Binding-site contacts:
Ligand atom C28 contacts residue LEU136 of chain 1.A at 3.7 Å (hydrophobic).
Ligand atom C1 contacts residue LYS69 of chain 1.A at 3.4 Å.
Ligand atom O3 contacts residue LYS69 of chain 1.A at 3.7 Å.
Ligand atom C23 contacts residue ILE147 of chain 1.A at 3.6 Å (hydrophobic).
Ligand atom C23 contacts residue ARG94 of chain 1.A at 3.8 Å.
Ligand atom C7 contacts residue GLY90 of chain 1.A at 3.5 Å.
Ligand atom C32 contacts residue SER95 of chain 1.A at 3.3 Å.
Ligand atom O18 contacts residue LYS69 of chain 1.A at 3.1 Å.
Ligand atom O21 contacts residue CYS91 of chain 1.A at 3.4 Å (h-bond).
Ligand atom O21 contacts residue ILE147 of chain 1.A at 3.8 Å.
Ligand atom C22 contacts residue LEU159 of chain 1.A at 3.5 Å (hydrophobic).
Ligand atom C8 contacts residue GLY90 of chain 1.A at 3.3 Å.
Ligand atom C28 contacts residue CYS91 of chain 1.A at 3.7 Å (hydrophobic).
Ligand atom O19 contacts residue PHE93 of chain 1.A at 3.4 Å.
Ligand atom O10 contacts residue GLY90 of chain 1.A at 3.6 Å (h-bond).
Ligand atom C27 contacts residue CYS91 of chain 1.A at 3.9 Å (hydrophobic).
Ligand atom C14 contacts residue ILE147 of chain 1.A at 3.6 Å (hydrophobic).
Ligand atom O24 contacts residue ARG94 of chain 1.A at 3.1 Å.
Ligand atom C26 contacts residue ARG94 of chain 1.A at 3.6 Å.
Ligand atom C11 contacts residue GLY90 of chain 1.A at 3.8 Å.
Ligand atom C31 contacts residue SER95 of chain 1.A at 3.4 Å.
Ligand atom C33 contacts residue LYS173 of chain 1.A at 3.5 Å.
Ligand atom C29 contacts residue LEU136 of chain 1.A at 3.8 Å (hydrophobic).
Ligand atom C17 contacts residue ILE68 of chain 1.A at 3.3 Å (hydrophobic).
Ligand atom C2 contacts residue LYS69 of chain 1.A at 3.5 Å.
Ligand atom C31 contacts residue CYS91 of chain 1.A at 3.8 Å (hydrophobic).
Ligand atom O18 contacts residue GLY90 of chain 1.A at 3.4 Å.
Ligand atom C13 contacts residue ILE147 of chain 1.A at 3.5 Å (hydrophobic).
Ligand atom C26 contacts residue LEU136 of chain 1.A at 3.9 Å (hydrophobic).
Ligand atom C14 contacts residue CYS91 of chain 1.A at 3.9 Å (hydrophobic).
Ligand atom C5 contacts residue GLY90 of chain 1.A at 3.4 Å.
Ligand atom C22 contacts residue MET154 of chain 1.A at 3.7 Å (hydrophobic).
Ligand atom O10 contacts residue ARG94 of chain 1.A at 3.7 Å.
Ligand atom O24 contacts residue ILE147 of chain 1.A at 3.8 Å.
Ligand atom C34 contacts residue MET170 of chain 1.A at 3.8 Å (hydrophobic).
Ligand atom C35 contacts residue MET140 of chain 1.A at 3.7 Å (hydrophobic).
Ligand atom C22 contacts residue CYS91 of chain 1.A at 3.7 Å (hydrophobic).
Ligand atom C17 contacts residue SER148 of chain 1.A at 3.2 Å.
Ligand atom C9 contacts residue PHE93 of chain 1.A at 3.8 Å (hydrophobic).
Ligand atom C32 contacts residue CYS91 of chain 1.A at 3.5 Å (hydrophobic).

Sequence of chain 1.A:
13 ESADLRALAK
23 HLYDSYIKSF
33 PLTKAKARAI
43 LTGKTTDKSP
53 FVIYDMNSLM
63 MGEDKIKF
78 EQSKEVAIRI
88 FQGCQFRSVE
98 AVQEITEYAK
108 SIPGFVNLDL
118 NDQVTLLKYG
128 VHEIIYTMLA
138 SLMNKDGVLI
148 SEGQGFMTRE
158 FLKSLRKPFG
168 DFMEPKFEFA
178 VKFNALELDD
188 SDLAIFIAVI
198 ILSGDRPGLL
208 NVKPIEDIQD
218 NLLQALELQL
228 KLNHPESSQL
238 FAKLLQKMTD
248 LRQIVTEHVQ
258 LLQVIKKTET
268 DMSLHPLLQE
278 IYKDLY

The small molecule below binds the protein below.
Small molecule (SMILES): COc1cc(O)c2c(c1C(=O)NCc1cccc3ccccc13)OC1=CC(O)=C(C(C)=O)C(=O)[C@]12C